This small molecule binds to this protein.
Small molecule (SMILES): CC(=O)N[C@H]1[C@H](O[C@H]2[C@H](O)[C@@H](NC(C)=O)CO[C@@H]2CO)O[C@H](CO)[C@@H](O[C@H]2O[C@H](CO)[C@@H](O)[C@H](O)[C@@H]2O)[C@@H]1O

Binding-site contacts:
Ligand atom C5 contacts residue ASN162 of chain 1.A at 4.3 Å.
Ligand atom C8 contacts residue ILE466 of chain 1.C at 4.0 Å (hydrophobic).
Ligand atom O5 contacts residue ASN162 of chain 1.A at 3.5 Å (h-bond).
Ligand atom C2 contacts residue ASN163 of chain 1.A at 2.5 Å.
Ligand atom N2 contacts residue ASN163 of chain 1.A at 3.0 Å (h-bond).
Ligand atom O7 contacts residue ASN163 of chain 1.A at 3.2 Å (h-bond).
Ligand atom O6 contacts residue ASN162 of chain 1.A at 3.4 Å (h-bond).
Ligand atom C5 contacts residue ASN163 of chain 1.A at 3.7 Å.
Ligand atom N2 contacts residue ILE466 of chain 1.C at 4.4 Å.
Ligand atom C4 contacts residue ASN163 of chain 1.A at 4.3 Å.
Ligand atom O5 contacts residue ASN163 of chain 1.A at 2.4 Å (h-bond).
Ligand atom C6 contacts residue ASN162 of chain 1.A at 3.7 Å.
Ligand atom C1 contacts residue ASN163 of chain 1.A at 1.5 Å.
Ligand atom C3 contacts residue ASN163 of chain 1.A at 3.8 Å.
Ligand atom C7 contacts residue ASN163 of chain 1.A at 3.6 Å.

Sequence of chain 1.C:
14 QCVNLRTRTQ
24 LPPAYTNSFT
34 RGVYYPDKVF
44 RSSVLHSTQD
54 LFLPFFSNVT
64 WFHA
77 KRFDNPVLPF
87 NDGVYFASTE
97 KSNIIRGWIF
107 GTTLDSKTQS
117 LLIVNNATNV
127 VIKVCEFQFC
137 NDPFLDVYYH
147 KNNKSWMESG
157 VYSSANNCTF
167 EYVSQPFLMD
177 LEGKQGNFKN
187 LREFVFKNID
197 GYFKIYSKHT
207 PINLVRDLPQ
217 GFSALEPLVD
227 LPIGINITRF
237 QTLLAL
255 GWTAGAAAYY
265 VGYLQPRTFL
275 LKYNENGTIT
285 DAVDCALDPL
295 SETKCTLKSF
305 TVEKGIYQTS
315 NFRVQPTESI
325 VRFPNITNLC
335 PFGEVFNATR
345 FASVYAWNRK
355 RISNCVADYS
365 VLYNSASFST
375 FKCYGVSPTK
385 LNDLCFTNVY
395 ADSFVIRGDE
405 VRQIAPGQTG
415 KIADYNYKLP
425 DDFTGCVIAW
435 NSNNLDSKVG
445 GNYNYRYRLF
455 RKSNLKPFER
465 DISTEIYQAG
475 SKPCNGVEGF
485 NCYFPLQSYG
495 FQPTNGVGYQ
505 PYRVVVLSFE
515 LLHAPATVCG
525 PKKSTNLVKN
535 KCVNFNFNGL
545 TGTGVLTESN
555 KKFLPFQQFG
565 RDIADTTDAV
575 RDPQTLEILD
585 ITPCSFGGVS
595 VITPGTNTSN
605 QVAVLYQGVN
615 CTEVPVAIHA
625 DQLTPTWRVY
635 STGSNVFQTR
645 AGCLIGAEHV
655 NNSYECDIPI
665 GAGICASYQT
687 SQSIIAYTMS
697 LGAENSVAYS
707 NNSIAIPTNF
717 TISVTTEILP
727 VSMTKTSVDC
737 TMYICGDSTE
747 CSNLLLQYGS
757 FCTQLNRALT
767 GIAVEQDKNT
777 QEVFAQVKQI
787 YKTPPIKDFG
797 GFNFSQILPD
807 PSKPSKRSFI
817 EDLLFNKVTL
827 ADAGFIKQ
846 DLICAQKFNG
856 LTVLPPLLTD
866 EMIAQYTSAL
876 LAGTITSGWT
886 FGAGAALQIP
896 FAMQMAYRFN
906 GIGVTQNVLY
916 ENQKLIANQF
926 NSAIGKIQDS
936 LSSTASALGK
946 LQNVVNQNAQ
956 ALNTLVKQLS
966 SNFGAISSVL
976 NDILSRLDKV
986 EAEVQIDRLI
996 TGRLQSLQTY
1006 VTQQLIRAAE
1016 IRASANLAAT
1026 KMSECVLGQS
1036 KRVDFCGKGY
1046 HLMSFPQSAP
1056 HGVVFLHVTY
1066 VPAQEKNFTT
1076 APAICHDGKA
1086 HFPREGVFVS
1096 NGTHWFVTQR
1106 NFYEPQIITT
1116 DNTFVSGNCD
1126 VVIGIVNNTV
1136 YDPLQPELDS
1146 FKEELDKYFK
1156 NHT

Sequence of chain 1.A:
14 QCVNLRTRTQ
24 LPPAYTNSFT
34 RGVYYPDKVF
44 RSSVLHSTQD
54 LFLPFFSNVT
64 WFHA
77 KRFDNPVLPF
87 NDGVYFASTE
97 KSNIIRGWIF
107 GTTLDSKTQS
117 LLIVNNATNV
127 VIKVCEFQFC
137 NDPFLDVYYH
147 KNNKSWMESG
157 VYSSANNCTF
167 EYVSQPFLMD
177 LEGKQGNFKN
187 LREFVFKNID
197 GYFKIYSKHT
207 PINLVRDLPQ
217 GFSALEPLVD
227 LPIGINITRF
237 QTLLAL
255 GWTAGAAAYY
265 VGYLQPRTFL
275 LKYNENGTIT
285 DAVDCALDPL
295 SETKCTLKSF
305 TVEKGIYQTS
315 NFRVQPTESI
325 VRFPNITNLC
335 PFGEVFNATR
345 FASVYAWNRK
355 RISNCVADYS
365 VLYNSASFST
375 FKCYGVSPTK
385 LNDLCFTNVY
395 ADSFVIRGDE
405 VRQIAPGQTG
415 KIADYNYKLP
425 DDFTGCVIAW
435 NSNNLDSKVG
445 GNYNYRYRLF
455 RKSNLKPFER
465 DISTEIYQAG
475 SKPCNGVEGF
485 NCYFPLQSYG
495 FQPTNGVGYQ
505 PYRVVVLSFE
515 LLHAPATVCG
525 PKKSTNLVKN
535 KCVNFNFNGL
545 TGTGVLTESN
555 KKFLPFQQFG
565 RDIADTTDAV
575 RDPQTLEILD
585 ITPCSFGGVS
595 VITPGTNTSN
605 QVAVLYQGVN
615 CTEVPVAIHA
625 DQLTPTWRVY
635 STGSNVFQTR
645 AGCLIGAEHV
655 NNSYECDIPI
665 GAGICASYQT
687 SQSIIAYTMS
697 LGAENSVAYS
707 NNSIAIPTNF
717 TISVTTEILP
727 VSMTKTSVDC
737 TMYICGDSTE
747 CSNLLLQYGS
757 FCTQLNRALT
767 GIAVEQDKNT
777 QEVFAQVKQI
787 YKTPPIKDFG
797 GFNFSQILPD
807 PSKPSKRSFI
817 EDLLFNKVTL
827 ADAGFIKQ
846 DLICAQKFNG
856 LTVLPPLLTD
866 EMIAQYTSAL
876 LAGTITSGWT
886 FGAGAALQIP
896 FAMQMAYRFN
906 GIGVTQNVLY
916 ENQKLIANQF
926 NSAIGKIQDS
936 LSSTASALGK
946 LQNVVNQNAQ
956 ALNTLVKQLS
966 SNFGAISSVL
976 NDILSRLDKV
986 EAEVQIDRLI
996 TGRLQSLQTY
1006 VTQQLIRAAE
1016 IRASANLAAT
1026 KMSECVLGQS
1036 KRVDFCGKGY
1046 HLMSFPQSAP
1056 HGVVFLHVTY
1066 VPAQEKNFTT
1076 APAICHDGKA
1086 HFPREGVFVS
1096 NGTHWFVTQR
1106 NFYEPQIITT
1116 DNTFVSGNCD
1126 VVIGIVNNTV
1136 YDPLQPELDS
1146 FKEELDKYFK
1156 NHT